Binding-site contacts:
Ligand atom C8 contacts residue PHE5 of chain 1.B at 4.3 Å (hydrophobic).
Ligand atom C5 contacts residue ASN10 of chain 1.B at 3.7 Å.
Ligand atom N2 contacts residue ASN10 of chain 1.B at 2.9 Å (h-bond).
Ligand atom C8 contacts residue PHE9 of chain 1.B at 4.1 Å (hydrophobic).
Ligand atom C1 contacts residue ASN10 of chain 1.B at 1.4 Å.
Ligand atom C8 contacts residue LEU35 of chain 1.B at 3.6 Å (hydrophobic).
Ligand atom C3 contacts residue ASN10 of chain 1.B at 3.8 Å.
Ligand atom C7 contacts residue PHE9 of chain 1.B at 4.1 Å (hydrophobic).
Ligand atom O7 contacts residue PHE9 of chain 1.B at 3.9 Å.
Ligand atom C8 contacts residue GLY6 of chain 1.B at 3.8 Å.
Ligand atom N2 contacts residue GLY6 of chain 1.B at 3.6 Å.
Ligand atom C7 contacts residue ASN10 of chain 1.B at 3.7 Å.
Ligand atom C4 contacts residue ASN10 of chain 1.B at 4.3 Å.
Ligand atom C7 contacts residue GLY6 of chain 1.B at 4.0 Å.
Ligand atom O5 contacts residue ASN10 of chain 1.B at 2.4 Å (h-bond).
Ligand atom O7 contacts residue ASN10 of chain 1.B at 3.3 Å (h-bond).
Ligand atom C2 contacts residue ASN10 of chain 1.B at 2.5 Å.

Sequence of chain 1.B:
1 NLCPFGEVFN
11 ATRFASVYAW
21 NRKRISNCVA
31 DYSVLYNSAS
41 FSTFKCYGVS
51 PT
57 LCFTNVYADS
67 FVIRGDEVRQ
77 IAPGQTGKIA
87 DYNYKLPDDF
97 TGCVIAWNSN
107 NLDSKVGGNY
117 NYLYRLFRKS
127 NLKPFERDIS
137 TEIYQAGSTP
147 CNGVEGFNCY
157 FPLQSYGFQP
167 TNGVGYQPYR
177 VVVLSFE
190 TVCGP

A protein and the small-molecule ligand that binds it are described below.
Small molecule (SMILES): CC(=O)N[C@@H]1[C@@H](O)[C@H](O)[C@@H](CO)O[C@H]1O